Binding-site contacts:
Ligand atom O5 contacts residue ASN107 of chain 1.B at 4.4 Å.
Ligand atom C8 contacts residue THR106 of chain 1.B at 3.3 Å.
Ligand atom C1 contacts residue ASN104 of chain 1.B at 1.4 Å.
Ligand atom C3 contacts residue THR106 of chain 1.B at 4.4 Å.
Ligand atom O7 contacts residue ASN104 of chain 1.B at 3.4 Å (h-bond).
Ligand atom O5 contacts residue ASN104 of chain 1.B at 2.4 Å (h-bond).
Ligand atom C5 contacts residue ASN104 of chain 1.B at 3.7 Å.
Ligand atom C1 contacts residue ASN107 of chain 1.B at 4.4 Å.
Ligand atom C7 contacts residue THR106 of chain 1.B at 3.9 Å.
Ligand atom N2 contacts residue THR106 of chain 1.B at 3.5 Å.
Ligand atom C2 contacts residue THR106 of chain 1.B at 4.3 Å.
Ligand atom C4 contacts residue ASN104 of chain 1.B at 4.2 Å.
Ligand atom N2 contacts residue ASN104 of chain 1.B at 2.9 Å (h-bond).
Ligand atom C6 contacts residue VAL109 of chain 1.B at 3.9 Å (hydrophobic).
Ligand atom C1 contacts residue THR106 of chain 1.B at 4.2 Å.
Ligand atom C5 contacts residue ASN107 of chain 1.B at 3.9 Å.
Ligand atom C3 contacts residue ASN104 of chain 1.B at 3.8 Å.
Ligand atom C8 contacts residue ASN104 of chain 1.B at 4.3 Å.
Ligand atom C7 contacts residue ASN104 of chain 1.B at 3.3 Å.
Ligand atom C2 contacts residue ASN104 of chain 1.B at 2.5 Å.

Sequence of chain 1.B:
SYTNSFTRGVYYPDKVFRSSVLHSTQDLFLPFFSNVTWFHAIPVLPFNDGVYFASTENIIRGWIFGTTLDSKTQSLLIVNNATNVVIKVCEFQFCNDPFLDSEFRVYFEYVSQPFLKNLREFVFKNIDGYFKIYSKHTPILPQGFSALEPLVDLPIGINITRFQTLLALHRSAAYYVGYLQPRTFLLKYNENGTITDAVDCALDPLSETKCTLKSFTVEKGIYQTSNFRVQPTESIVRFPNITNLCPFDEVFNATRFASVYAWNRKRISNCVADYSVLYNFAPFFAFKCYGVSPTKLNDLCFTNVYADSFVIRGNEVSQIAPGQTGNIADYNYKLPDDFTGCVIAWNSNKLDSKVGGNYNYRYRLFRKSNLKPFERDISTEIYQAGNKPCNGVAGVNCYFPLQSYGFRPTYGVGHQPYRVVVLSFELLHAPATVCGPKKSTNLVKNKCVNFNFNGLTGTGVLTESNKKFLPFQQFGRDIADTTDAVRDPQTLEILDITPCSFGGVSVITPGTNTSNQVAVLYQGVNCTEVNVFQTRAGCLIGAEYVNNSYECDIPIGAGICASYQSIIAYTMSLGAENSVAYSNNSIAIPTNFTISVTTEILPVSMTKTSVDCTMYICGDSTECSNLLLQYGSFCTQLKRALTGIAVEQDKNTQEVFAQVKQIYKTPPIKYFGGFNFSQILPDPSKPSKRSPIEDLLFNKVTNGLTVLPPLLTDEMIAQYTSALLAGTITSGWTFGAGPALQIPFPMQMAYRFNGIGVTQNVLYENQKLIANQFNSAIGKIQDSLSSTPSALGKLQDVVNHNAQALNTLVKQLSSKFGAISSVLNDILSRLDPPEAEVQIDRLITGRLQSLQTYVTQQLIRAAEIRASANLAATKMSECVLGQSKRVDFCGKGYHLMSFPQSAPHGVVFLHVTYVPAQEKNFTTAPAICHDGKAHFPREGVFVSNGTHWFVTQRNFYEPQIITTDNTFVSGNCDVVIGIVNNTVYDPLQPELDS

The small molecule below binds the protein below.
Small molecule (SMILES): CC(=O)N[C@@H]1[C@@H](O)[C@H](O)[C@@H](CO)O[C@H]1O